Sequence of chain 1.A:
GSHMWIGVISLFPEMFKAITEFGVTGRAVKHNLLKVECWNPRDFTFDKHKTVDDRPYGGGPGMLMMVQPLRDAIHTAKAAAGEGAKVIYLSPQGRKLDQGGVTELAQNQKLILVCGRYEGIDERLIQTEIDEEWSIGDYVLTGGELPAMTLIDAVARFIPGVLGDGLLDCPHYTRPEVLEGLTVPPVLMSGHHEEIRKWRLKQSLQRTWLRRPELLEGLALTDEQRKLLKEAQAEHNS

A protein and the small-molecule ligand that binds it are described below.
Small molecule (SMILES): Nc1nonc1C(=O)NCc1ccc(Cl)cc1

Binding-site contacts:
Ligand atom C1 contacts residue SER96 of chain 1.A at 3.8 Å.
Ligand atom O1 contacts residue PRO97 of chain 1.A at 3.5 Å.
Ligand atom N2 contacts residue LEU95 of chain 1.A at 3.5 Å.
Ligand atom O1 contacts residue TYR144 of chain 1.A at 3.6 Å (h-bond).
Ligand atom N contacts residue SER140 of chain 1.A at 3.8 Å.
Ligand atom C1 contacts residue PRO152 of chain 1.A at 3.7 Å (hydrophobic).
Ligand atom N contacts residue GLY142 of chain 1.A at 3.0 Å (h-bond).
Ligand atom CL contacts residue GLY121 of chain 1.A at 3.5 Å.
Ligand atom N1 contacts residue SER140 of chain 1.A at 3.4 Å.
Ligand atom CL contacts residue GLY125 of chain 1.A at 3.2 Å.
Ligand atom O contacts residue SER96 of chain 1.A at 3.4 Å (h-bond).
Ligand atom N1 contacts residue SER96 of chain 1.A at 3.8 Å.
Ligand atom N1 contacts residue ILE141 of chain 1.A at 2.9 Å (h-bond).
Ligand atom C8 contacts residue TYR94 of chain 1.A at 3.3 Å (hydrophobic).
Ligand atom O contacts residue PRO152 of chain 1.A at 3.5 Å.
Ligand atom C6 contacts residue TYR123 of chain 1.A at 3.3 Å (hydrophobic).
Ligand atom N3 contacts residue GLY148 of chain 1.A at 3.7 Å.
Ligand atom O1 contacts residue VAL145 of chain 1.A at 3.7 Å.
Ligand atom C1 contacts residue PRO97 of chain 1.A at 3.8 Å (hydrophobic).
Ligand atom C3 contacts residue GLY148 of chain 1.A at 3.5 Å.
Ligand atom N2 contacts residue PRO152 of chain 1.A at 3.3 Å.
Ligand atom O contacts residue ILE141 of chain 1.A at 3.7 Å.
Ligand atom C7 contacts residue GLY121 of chain 1.A at 3.4 Å.
Ligand atom C2 contacts residue PRO97 of chain 1.A at 3.7 Å (hydrophobic).
Ligand atom CL contacts residue ARG122 of chain 1.A at 3.1 Å.
Ligand atom N contacts residue PRO97 of chain 1.A at 3.8 Å.
Ligand atom N2 contacts residue SER96 of chain 1.A at 3.4 Å (h-bond).
Ligand atom C4 contacts residue GLY148 of chain 1.A at 3.8 Å.
Ligand atom C6 contacts residue GLY121 of chain 1.A at 3.6 Å.
Ligand atom CL contacts residue TYR94 of chain 1.A at 3.4 Å.
Ligand atom C9 contacts residue LEU95 of chain 1.A at 3.6 Å (hydrophobic).
Ligand atom C8 contacts residue GLY121 of chain 1.A at 3.7 Å.
Ligand atom O1 contacts residue LEU146 of chain 1.A at 3.0 Å (h-bond).
Ligand atom C6 contacts residue ARG122 of chain 1.A at 3.8 Å.
Ligand atom C3 contacts residue LEU146 of chain 1.A at 3.2 Å (hydrophobic).
Ligand atom N contacts residue TYR144 of chain 1.A at 2.9 Å (h-bond).
Ligand atom O contacts residue LEU95 of chain 1.A at 3.7 Å.
Ligand atom C7 contacts residue TYR94 of chain 1.A at 3.8 Å (hydrophobic).
Ligand atom C5 contacts residue GLY148 of chain 1.A at 3.6 Å.
Ligand atom C7 contacts residue ARG122 of chain 1.A at 3.7 Å.